A small-molecule ligand and the protein it binds are described below.
Small molecule (SMILES): O=C(O)CCC(=O)C(=O)O

Binding-site contacts:
Ligand atom C4 contacts residue ASP257 of chain 1.B at 2.5 Å.
Ligand atom C1 contacts residue THR286 of chain 1.B at 3.3 Å.
Ligand atom C1 contacts residue ASP257 of chain 1.B at 3.2 Å.
Ligand atom O3 contacts residue ASP257 of chain 1.B at 4.0 Å.
Ligand atom C3 contacts residue ASP257 of chain 1.B at 2.6 Å.
Ligand atom O2 contacts residue TRP299 of chain 1.B at 3.9 Å.
Ligand atom O4 contacts residue GLU261 of chain 1.B at 3.9 Å.
Ligand atom C4 contacts residue TYR135 of chain 1.B at 2.9 Å (hydrophobic).
Ligand atom C2 contacts residue ASP257 of chain 1.B at 3.2 Å.
Ligand atom O5 contacts residue ILE290 of chain 1.B at 4.0 Å.
Ligand atom C2 contacts residue PRO258 of chain 1.B at 3.9 Å (hydrophobic).
Ligand atom O3 contacts residue TYR135 of chain 1.B at 3.0 Å (h-bond).
Ligand atom C1 contacts residue PRO258 of chain 1.B at 3.9 Å (hydrophobic).
Ligand atom O4 contacts residue GLY260 of chain 1.B at 3.5 Å.
Ligand atom O1 contacts residue THR286 of chain 1.B at 2.5 Å (h-bond).
Ligand atom O3 contacts residue GLU261 of chain 1.B at 2.2 Å (salt-bridge).
Ligand atom O2 contacts residue THR286 of chain 1.B at 2.8 Å (h-bond).
Ligand atom O1 contacts residue TRP299 of chain 1.B at 3.2 Å.
Ligand atom C3 contacts residue TYR283 of chain 1.B at 3.6 Å (hydrophobic).
Ligand atom C4 contacts residue LYS271 of chain 1.B at 3.9 Å.
Ligand atom O1 contacts residue ILE290 of chain 1.B at 3.2 Å.
Ligand atom O2 contacts residue ASP257 of chain 1.B at 2.5 Å (salt-bridge).
Ligand atom O4 contacts residue ASP257 of chain 1.B at 3.1 Å (salt-bridge).
Ligand atom O4 contacts residue LYS271 of chain 1.B at 2.5 Å (salt-bridge).
Ligand atom C5 contacts residue LYS271 of chain 1.B at 3.6 Å.
Ligand atom O5 contacts residue GLU261 of chain 1.B at 3.4 Å.
Ligand atom C5 contacts residue GLY260 of chain 1.B at 3.3 Å.
Ligand atom O4 contacts residue TYR135 of chain 1.B at 2.8 Å (h-bond).
Ligand atom C3 contacts residue GLY260 of chain 1.B at 3.7 Å.
Ligand atom O4 contacts residue GLU269 of chain 1.B at 4.0 Å.
Ligand atom O2 contacts residue GLY285 of chain 1.B at 3.1 Å.
Ligand atom C5 contacts residue TYR135 of chain 1.B at 2.6 Å (hydrophobic).
Ligand atom C5 contacts residue ASP257 of chain 1.B at 3.0 Å.
Ligand atom O2 contacts residue PRO258 of chain 1.B at 3.7 Å.
Ligand atom C4 contacts residue TYR283 of chain 1.B at 3.0 Å (hydrophobic).
Ligand atom O3 contacts residue GLY260 of chain 1.B at 2.7 Å.
Ligand atom O5 contacts residue TYR135 of chain 1.B at 3.9 Å.
Ligand atom C1 contacts residue TRP299 of chain 1.B at 3.8 Å (hydrophobic).
Ligand atom C5 contacts residue GLU261 of chain 1.B at 3.4 Å.
Ligand atom C1 contacts residue GLY285 of chain 1.B at 4.1 Å.

Sequence of chain 1.B:
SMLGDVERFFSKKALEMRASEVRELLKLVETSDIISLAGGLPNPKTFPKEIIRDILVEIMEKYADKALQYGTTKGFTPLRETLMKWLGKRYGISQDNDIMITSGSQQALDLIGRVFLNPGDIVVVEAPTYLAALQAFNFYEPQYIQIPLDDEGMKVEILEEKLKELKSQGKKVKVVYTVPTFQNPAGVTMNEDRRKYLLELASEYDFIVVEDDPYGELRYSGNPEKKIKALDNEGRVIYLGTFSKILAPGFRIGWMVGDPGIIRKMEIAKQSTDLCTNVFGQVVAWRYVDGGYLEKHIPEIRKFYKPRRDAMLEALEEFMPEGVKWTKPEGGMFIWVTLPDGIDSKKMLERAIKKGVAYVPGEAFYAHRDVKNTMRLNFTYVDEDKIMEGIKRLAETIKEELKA